This protein binds this small molecule.
Small molecule (SMILES): CC(=O)N[C@H]1[C@H](O[C@H]2[C@H](O)[C@@H](NC(C)=O)CO[C@@H]2CO[C@@H]2O[C@@H](C)[C@@H](O)[C@@H](O)[C@@H]2O)O[C@H](CO)[C@@H](O[C@@H]2O[C@H](CO)[C@@H](O)[C@H](O)[C@@H]2O)[C@@H]1O

Sequence of chain 1.B:
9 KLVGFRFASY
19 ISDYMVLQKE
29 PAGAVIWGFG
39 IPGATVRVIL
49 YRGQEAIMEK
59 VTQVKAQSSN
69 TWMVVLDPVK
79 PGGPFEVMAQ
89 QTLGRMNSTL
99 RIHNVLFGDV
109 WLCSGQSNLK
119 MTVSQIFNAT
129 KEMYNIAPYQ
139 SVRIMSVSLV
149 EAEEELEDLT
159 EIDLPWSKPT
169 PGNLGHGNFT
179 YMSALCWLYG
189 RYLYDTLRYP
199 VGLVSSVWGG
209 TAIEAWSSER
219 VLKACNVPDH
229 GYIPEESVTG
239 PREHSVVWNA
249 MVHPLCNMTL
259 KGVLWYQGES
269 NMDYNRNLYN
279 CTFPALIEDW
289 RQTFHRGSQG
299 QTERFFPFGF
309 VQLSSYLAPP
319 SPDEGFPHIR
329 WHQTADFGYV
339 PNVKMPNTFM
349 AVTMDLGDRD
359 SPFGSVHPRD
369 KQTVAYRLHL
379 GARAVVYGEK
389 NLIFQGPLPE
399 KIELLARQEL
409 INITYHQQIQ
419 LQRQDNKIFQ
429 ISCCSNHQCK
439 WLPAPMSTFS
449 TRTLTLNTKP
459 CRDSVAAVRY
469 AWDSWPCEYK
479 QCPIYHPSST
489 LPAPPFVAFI

Binding-site contacts:
Ligand atom O7 contacts residue PRO360 of chain 1.B at 3.7 Å.
Ligand atom O5 contacts residue PRO360 of chain 1.B at 4.2 Å.
Ligand atom C5 contacts residue ASN176 of chain 1.B at 3.6 Å.
Ligand atom C6 contacts residue ASN176 of chain 1.B at 4.3 Å.
Ligand atom C6 contacts residue PHE361 of chain 1.B at 4.4 Å (hydrophobic).
Ligand atom C7 contacts residue ASN176 of chain 1.B at 3.4 Å.
Ligand atom C6 contacts residue PHE361 of chain 1.B at 3.8 Å (hydrophobic).
Ligand atom C8 contacts residue PRO360 of chain 1.B at 3.4 Å (hydrophobic).
Ligand atom C1 contacts residue PRO360 of chain 1.B at 3.7 Å (hydrophobic).
Ligand atom C5 contacts residue ASN176 of chain 1.B at 4.2 Å.
Ligand atom C3 contacts residue ASN176 of chain 1.B at 3.9 Å.
Ligand atom C5 contacts residue PHE361 of chain 1.B at 3.8 Å (hydrophobic).
Ligand atom O5 contacts residue PHE361 of chain 1.B at 3.4 Å.
Ligand atom O5 contacts residue ASN176 of chain 1.B at 2.2 Å (h-bond).
Ligand atom C7 contacts residue PRO360 of chain 1.B at 4.1 Å (hydrophobic).
Ligand atom C1 contacts residue ASN176 of chain 1.B at 1.4 Å.
Ligand atom C6 contacts residue PHE177 of chain 1.B at 3.8 Å (hydrophobic).
Ligand atom O5 contacts residue PHE361 of chain 1.B at 4.0 Å.
Ligand atom C2 contacts residue ASN176 of chain 1.B at 2.5 Å.
Ligand atom N2 contacts residue ASN176 of chain 1.B at 3.1 Å (h-bond).
Ligand atom C6 contacts residue PRO360 of chain 1.B at 3.8 Å (hydrophobic).
Ligand atom O6 contacts residue PRO360 of chain 1.B at 4.2 Å.
Ligand atom C4 contacts residue ASN176 of chain 1.B at 4.2 Å.
Ligand atom O7 contacts residue ASN176 of chain 1.B at 3.3 Å (h-bond).
Ligand atom C1 contacts residue PHE361 of chain 1.B at 4.0 Å (hydrophobic).